A small-molecule ligand and the protein it binds are described below.
Small molecule (SMILES): CC(=O)N[C@H]1[C@H](O[C@H]2[C@H](O)[C@@H](NC(C)=O)CO[C@@H]2CO[C@@H]2O[C@@H](C)[C@@H](O)[C@@H](O)[C@@H]2O)O[C@H](CO)[C@@H](O[C@@H]2O[C@H](CO)[C@@H](O)[C@H](O)[C@@H]2O)[C@@H]1O

Sequence of chain 1.A:
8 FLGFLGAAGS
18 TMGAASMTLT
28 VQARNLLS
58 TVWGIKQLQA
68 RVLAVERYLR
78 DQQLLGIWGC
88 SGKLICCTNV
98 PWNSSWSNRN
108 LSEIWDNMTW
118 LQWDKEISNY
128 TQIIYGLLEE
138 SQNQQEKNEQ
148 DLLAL

Binding-site contacts:
Ligand atom C7 contacts residue ALA53 of chain 1.O at 4.3 Å (hydrophobic).
Ligand atom C5 contacts residue SER125 of chain 1.A at 3.9 Å.
Ligand atom C5 contacts residue ARG51 of chain 1.O at 4.0 Å.
Ligand atom O7 contacts residue SER109 of chain 1.N at 4.2 Å.
Ligand atom C8 contacts residue TRP108 of chain 1.N at 3.9 Å (hydrophobic).
Ligand atom O6 contacts residue ALA53 of chain 1.O at 4.1 Å.
Ligand atom O4 contacts residue ALA54 of chain 1.O at 3.5 Å.
Ligand atom O7 contacts residue ALA53 of chain 1.O at 4.0 Å.
Ligand atom O7 contacts residue ASN32 of chain 1.O at 3.6 Å (h-bond).
Ligand atom O5 contacts residue ALA54 of chain 1.O at 3.4 Å.
Ligand atom N2 contacts residue ASN126 of chain 1.A at 2.9 Å (h-bond).
Ligand atom C4 contacts residue ASN126 of chain 1.A at 4.2 Å.
Ligand atom C7 contacts residue ASN126 of chain 1.A at 3.5 Å.
Ligand atom O7 contacts residue TYR50 of chain 1.O at 3.1 Å (h-bond).
Ligand atom O5 contacts residue SER125 of chain 1.A at 3.0 Å (h-bond).
Ligand atom C7 contacts residue TYR50 of chain 1.O at 4.1 Å (hydrophobic).
Ligand atom O4 contacts residue SER125 of chain 1.A at 4.2 Å.
Ligand atom C2 contacts residue ASN126 of chain 1.A at 2.5 Å.
Ligand atom O3 contacts residue TYR50 of chain 1.O at 4.0 Å.
Ligand atom C5 contacts residue LEU55 of chain 1.O at 4.2 Å (hydrophobic).
Ligand atom C8 contacts residue SER109 of chain 1.N at 4.0 Å.
Ligand atom C8 contacts residue ASN32 of chain 1.O at 3.6 Å.
Ligand atom O7 contacts residue ASN126 of chain 1.A at 3.6 Å (h-bond).
Ligand atom C8 contacts residue ALA67 of chain 1.O at 4.1 Å (hydrophobic).
Ligand atom O5 contacts residue ASN126 of chain 1.A at 2.3 Å (h-bond).
Ligand atom O7 contacts residue GLY52 of chain 1.O at 4.2 Å.
Ligand atom O7 contacts residue ARG51 of chain 1.O at 2.9 Å (salt-bridge).
Ligand atom C1 contacts residue ASN126 of chain 1.A at 1.4 Å.
Ligand atom O3 contacts residue ALA53 of chain 1.O at 4.3 Å.
Ligand atom C7 contacts residue ARG51 of chain 1.O at 3.9 Å.
Ligand atom C5 contacts residue ASN126 of chain 1.A at 3.6 Å.
Ligand atom C1 contacts residue ALA54 of chain 1.O at 3.9 Å (hydrophobic).
Ligand atom O5 contacts residue ARG51 of chain 1.O at 4.1 Å.
Ligand atom C3 contacts residue ASN126 of chain 1.A at 3.8 Å.
Ligand atom C2 contacts residue ALA54 of chain 1.O at 4.0 Å (hydrophobic).
Ligand atom C1 contacts residue SER125 of chain 1.A at 3.2 Å.
Ligand atom C7 contacts residue ASN32 of chain 1.O at 3.8 Å.
Ligand atom C8 contacts residue ALA53 of chain 1.O at 4.2 Å (hydrophobic).
Ligand atom C2 contacts residue SER125 of chain 1.A at 3.6 Å.
Ligand atom C6 contacts residue SER125 of chain 1.A at 3.3 Å.

Sequence of chain 1.O:
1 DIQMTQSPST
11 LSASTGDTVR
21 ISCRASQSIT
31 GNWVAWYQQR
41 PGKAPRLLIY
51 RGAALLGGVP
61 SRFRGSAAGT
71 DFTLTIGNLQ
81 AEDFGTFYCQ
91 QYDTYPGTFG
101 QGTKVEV

Sequence of chain 1.N:
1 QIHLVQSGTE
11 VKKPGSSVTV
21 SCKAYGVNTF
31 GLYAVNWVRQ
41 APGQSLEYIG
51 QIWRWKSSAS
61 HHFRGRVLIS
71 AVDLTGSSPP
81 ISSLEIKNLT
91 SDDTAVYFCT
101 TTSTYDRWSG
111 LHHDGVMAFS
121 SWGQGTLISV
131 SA